The small molecule below binds the protein below.
Small molecule (SMILES): CC(=O)N[C@H]1[C@H](O[C@H]2[C@H](O)[C@@H](NC(C)=O)CO[C@@H]2CO)O[C@H](CO)[C@@H](O)[C@@H]1O

Binding-site contacts:
Ligand atom C8 contacts residue ARG444 of chain 1.A at 3.6 Å.
Ligand atom C3 contacts residue ASN333 of chain 1.A at 3.8 Å.
Ligand atom C1 contacts residue ASN333 of chain 1.A at 1.4 Å.
Ligand atom O6 contacts residue THR415 of chain 1.A at 4.3 Å.
Ligand atom C7 contacts residue HIS331 of chain 1.A at 4.1 Å.
Ligand atom C2 contacts residue ASN333 of chain 1.A at 2.5 Å.
Ligand atom C5 contacts residue ASN333 of chain 1.A at 3.7 Å.
Ligand atom N2 contacts residue HIS331 of chain 1.A at 3.1 Å (h-bond).
Ligand atom N2 contacts residue ASN333 of chain 1.A at 2.9 Å (h-bond).
Ligand atom O5 contacts residue ASN333 of chain 1.A at 2.4 Å (h-bond).
Ligand atom C7 contacts residue ARG444 of chain 1.A at 4.0 Å.
Ligand atom O7 contacts residue ASN333 of chain 1.A at 3.7 Å.
Ligand atom C7 contacts residue ASN333 of chain 1.A at 3.4 Å.
Ligand atom O3 contacts residue HIS331 of chain 1.A at 4.4 Å.
Ligand atom O6 contacts residue SER413 of chain 1.A at 4.1 Å.
Ligand atom C8 contacts residue ASN333 of chain 1.A at 4.2 Å.
Ligand atom C8 contacts residue CYS298 of chain 1.A at 4.5 Å (hydrophobic).
Ligand atom O7 contacts residue ARG444 of chain 1.A at 3.6 Å (salt-bridge).
Ligand atom C8 contacts residue THR299 of chain 1.A at 3.7 Å.
Ligand atom C3 contacts residue HIS331 of chain 1.A at 3.7 Å.
Ligand atom C2 contacts residue HIS331 of chain 1.A at 3.7 Å.
Ligand atom C4 contacts residue ASN333 of chain 1.A at 4.2 Å.
Ligand atom C8 contacts residue HIS331 of chain 1.A at 4.2 Å.
Ligand atom C1 contacts residue HIS331 of chain 1.A at 3.9 Å.
Ligand atom C8 contacts residue ASN297 of chain 1.A at 3.7 Å.

Sequence of chain 1.A:
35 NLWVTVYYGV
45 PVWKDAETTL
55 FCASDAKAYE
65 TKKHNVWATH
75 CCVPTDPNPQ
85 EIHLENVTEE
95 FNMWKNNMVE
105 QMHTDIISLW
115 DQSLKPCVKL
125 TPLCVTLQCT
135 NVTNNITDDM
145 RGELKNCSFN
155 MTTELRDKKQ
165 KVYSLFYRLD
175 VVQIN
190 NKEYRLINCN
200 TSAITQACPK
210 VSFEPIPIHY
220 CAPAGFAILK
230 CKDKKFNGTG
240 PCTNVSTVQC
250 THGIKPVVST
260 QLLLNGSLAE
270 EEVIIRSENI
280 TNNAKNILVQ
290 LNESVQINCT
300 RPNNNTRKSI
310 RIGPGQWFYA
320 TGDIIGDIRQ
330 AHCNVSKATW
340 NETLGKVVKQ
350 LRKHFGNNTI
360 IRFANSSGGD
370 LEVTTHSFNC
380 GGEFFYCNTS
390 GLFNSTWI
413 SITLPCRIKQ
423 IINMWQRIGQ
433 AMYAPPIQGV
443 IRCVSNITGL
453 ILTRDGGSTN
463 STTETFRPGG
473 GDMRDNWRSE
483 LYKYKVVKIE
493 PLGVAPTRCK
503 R